Binding-site contacts:
Ligand atom C5 contacts residue TRP181 of chain 1.A at 3.9 Å (hydrophobic).
Ligand atom N2 contacts residue THR185 of chain 1.A at 3.9 Å.
Ligand atom C4 contacts residue ASN183 of chain 1.A at 4.2 Å.
Ligand atom O6 contacts residue TRP181 of chain 1.A at 4.2 Å.
Ligand atom O5 contacts residue TRP181 of chain 1.A at 3.7 Å.
Ligand atom C1 contacts residue ASN183 of chain 1.A at 1.5 Å.
Ligand atom C2 contacts residue THR185 of chain 1.A at 4.3 Å.
Ligand atom O5 contacts residue ASN183 of chain 1.A at 2.3 Å (h-bond).
Ligand atom C1 contacts residue TRP181 of chain 1.A at 3.7 Å (hydrophobic).
Ligand atom C1 contacts residue THR185 of chain 1.A at 3.5 Å.
Ligand atom C5 contacts residue ASN183 of chain 1.A at 3.7 Å.
Ligand atom C7 contacts residue ASN183 of chain 1.A at 3.9 Å.
Ligand atom N2 contacts residue ASN183 of chain 1.A at 2.8 Å (h-bond).
Ligand atom C2 contacts residue ASN183 of chain 1.A at 2.4 Å.
Ligand atom C6 contacts residue TRP181 of chain 1.A at 4.2 Å (hydrophobic).
Ligand atom C3 contacts residue ASN183 of chain 1.A at 3.7 Å.

This small molecule binds to this protein.
Small molecule (SMILES): CC(=O)N[C@@H]1[C@@H](O)[C@H](O)[C@@H](CO)O[C@H]1O

Sequence of chain 1.A:
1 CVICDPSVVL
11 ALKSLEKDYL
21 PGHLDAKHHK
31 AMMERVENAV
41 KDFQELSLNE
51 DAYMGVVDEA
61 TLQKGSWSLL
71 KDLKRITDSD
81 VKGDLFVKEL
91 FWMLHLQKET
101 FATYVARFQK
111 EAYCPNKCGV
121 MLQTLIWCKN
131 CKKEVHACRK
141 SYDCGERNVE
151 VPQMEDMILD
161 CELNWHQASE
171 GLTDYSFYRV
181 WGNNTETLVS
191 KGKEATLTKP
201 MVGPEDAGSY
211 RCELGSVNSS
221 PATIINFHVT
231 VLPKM